Sequence of chain 1.D:
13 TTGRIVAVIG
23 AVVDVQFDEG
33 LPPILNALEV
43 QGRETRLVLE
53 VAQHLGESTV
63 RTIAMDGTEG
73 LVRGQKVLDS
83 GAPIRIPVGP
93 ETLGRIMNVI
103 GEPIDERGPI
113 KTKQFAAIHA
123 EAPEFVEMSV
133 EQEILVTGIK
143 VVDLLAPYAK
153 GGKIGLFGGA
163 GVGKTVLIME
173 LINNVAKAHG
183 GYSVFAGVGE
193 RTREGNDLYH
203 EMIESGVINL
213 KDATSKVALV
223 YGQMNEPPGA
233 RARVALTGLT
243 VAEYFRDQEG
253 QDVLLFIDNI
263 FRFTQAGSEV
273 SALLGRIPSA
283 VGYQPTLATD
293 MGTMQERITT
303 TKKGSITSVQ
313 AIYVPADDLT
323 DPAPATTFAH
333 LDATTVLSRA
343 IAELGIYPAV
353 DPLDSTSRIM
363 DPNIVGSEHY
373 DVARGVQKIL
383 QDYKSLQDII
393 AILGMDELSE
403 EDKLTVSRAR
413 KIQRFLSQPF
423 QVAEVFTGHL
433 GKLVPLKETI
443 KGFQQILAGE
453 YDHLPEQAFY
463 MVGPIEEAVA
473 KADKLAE

Binding-site contacts:
Ligand atom O1 contacts residue MET171 of chain 1.D at 3.4 Å.
Ligand atom C6 contacts residue GLU203 of chain 1.D at 3.8 Å.
Ligand atom C3 contacts residue VAL424 of chain 1.D at 3.8 Å (hydrophobic).
Ligand atom C1 contacts residue MET171 of chain 1.D at 4.3 Å (hydrophobic).
Ligand atom C8 contacts residue GLU203 of chain 1.D at 4.2 Å.
Ligand atom C12 contacts residue THR167 of chain 1.D at 4.2 Å.
Ligand atom C8 contacts residue VAL424 of chain 1.D at 3.4 Å (hydrophobic).
Ligand atom C12 contacts residue MET171 of chain 1.D at 3.5 Å (hydrophobic).
Ligand atom N2 contacts residue VAL424 of chain 1.D at 3.8 Å.
Ligand atom C1 contacts residue VAL424 of chain 1.D at 3.7 Å (hydrophobic).
Ligand atom N2 contacts residue GLU203 of chain 1.D at 3.3 Å.
Ligand atom O1 contacts residue VAL424 of chain 1.D at 3.1 Å.
Ligand atom C13 contacts residue MET171 of chain 1.D at 3.5 Å (hydrophobic).
Ligand atom O1 contacts residue GLU203 of chain 1.D at 2.9 Å.
Ligand atom C2 contacts residue GLU203 of chain 1.D at 2.4 Å.
Ligand atom C3 contacts residue GLU203 of chain 1.D at 3.7 Å.
Ligand atom C7 contacts residue GLU203 of chain 1.D at 2.6 Å.
Ligand atom N1 contacts residue GLU203 of chain 1.D at 1.5 Å.
Ligand atom C10 contacts residue VAL168 of chain 1.D at 3.8 Å (hydrophobic).
Ligand atom C5 contacts residue ASN175 of chain 1.D at 4.3 Å.
Ligand atom C11 contacts residue VAL168 of chain 1.D at 4.2 Å (hydrophobic).
Ligand atom C10 contacts residue VAL424 of chain 1.D at 4.1 Å (hydrophobic).
Ligand atom C13 contacts residue GLU203 of chain 1.D at 4.0 Å.
Ligand atom C8 contacts residue MET171 of chain 1.D at 4.0 Å (hydrophobic).
Ligand atom C10 contacts residue PHE428 of chain 1.D at 3.8 Å (hydrophobic).
Ligand atom C9 contacts residue VAL424 of chain 1.D at 3.5 Å (hydrophobic).
Ligand atom C6 contacts residue LYS179 of chain 1.D at 4.5 Å.
Ligand atom C1 contacts residue GLU203 of chain 1.D at 2.4 Å.

This small molecule binds to this protein.
Small molecule (SMILES): O=C(NC1CCCCC1)NC1CCCCC1